Sequence of chain 1.C:
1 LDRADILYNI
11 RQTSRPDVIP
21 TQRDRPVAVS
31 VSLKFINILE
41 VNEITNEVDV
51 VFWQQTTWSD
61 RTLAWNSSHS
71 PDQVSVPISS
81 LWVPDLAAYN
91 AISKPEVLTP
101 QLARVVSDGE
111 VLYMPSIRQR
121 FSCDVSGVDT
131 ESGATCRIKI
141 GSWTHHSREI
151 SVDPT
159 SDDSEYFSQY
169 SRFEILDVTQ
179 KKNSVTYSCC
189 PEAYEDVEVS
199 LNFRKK

Binding-site contacts:
Ligand atom C4 contacts residue TRP143 of chain 1.B at 3.8 Å (hydrophobic).
Ligand atom C3 contacts residue TRP53 of chain 1.C at 3.6 Å (hydrophobic).
Ligand atom C10 contacts residue LEU112 of chain 1.C at 4.2 Å (hydrophobic).
Ligand atom C9 contacts residue LEU112 of chain 1.C at 3.8 Å (hydrophobic).
Ligand atom N13 contacts residue THR144 of chain 1.B at 3.7 Å.
Ligand atom C2 contacts residue CYS187 of chain 1.B at 4.0 Å (hydrophobic).
Ligand atom C10 contacts residue TRP143 of chain 1.B at 3.5 Å (hydrophobic).
Ligand atom N12 contacts residue TRP143 of chain 1.B at 4.0 Å.
Ligand atom C5 contacts residue MET114 of chain 1.C at 3.8 Å (hydrophobic).
Ligand atom C7 contacts residue LEU112 of chain 1.C at 4.2 Å (hydrophobic).
Ligand atom C3 contacts residue TYR89 of chain 1.B at 4.1 Å (hydrophobic).
Ligand atom C10 contacts residue THR144 of chain 1.B at 4.1 Å.
Ligand atom C1 contacts residue TYR89 of chain 1.B at 3.0 Å (hydrophobic).
Ligand atom C8 contacts residue ARG104 of chain 1.C at 3.3 Å.
Ligand atom C1 contacts residue TRP143 of chain 1.B at 3.1 Å (hydrophobic).
Ligand atom C8 contacts residue LEU112 of chain 1.C at 3.8 Å (hydrophobic).
Ligand atom C2 contacts residue TYR192 of chain 1.B at 3.9 Å (hydrophobic).
Ligand atom N11 contacts residue TRP143 of chain 1.B at 2.8 Å (h-bond).
Ligand atom C3 contacts residue TYR185 of chain 1.B at 4.1 Å (hydrophobic).
Ligand atom C8 contacts residue THR144 of chain 1.B at 4.0 Å.
Ligand atom N12 contacts residue THR144 of chain 1.B at 4.0 Å.
Ligand atom C3 contacts residue TRP143 of chain 1.B at 4.2 Å (hydrophobic).
Ligand atom C5 contacts residue TRP143 of chain 1.B at 3.7 Å (hydrophobic).
Ligand atom C6 contacts residue MET114 of chain 1.C at 3.8 Å (hydrophobic).
Ligand atom C7 contacts residue TYR192 of chain 1.B at 3.1 Å (hydrophobic).
Ligand atom C1 contacts residue SER142 of chain 1.B at 3.6 Å.
Ligand atom C2 contacts residue TRP143 of chain 1.B at 3.6 Å (hydrophobic).
Ligand atom C1 contacts residue TYR192 of chain 1.B at 4.2 Å (hydrophobic).
Ligand atom N12 contacts residue LEU112 of chain 1.C at 3.8 Å.
Ligand atom C2 contacts residue TYR185 of chain 1.B at 4.3 Å (hydrophobic).
Ligand atom C7 contacts residue TRP143 of chain 1.B at 4.2 Å (hydrophobic).
Ligand atom O14 contacts residue TRP143 of chain 1.B at 3.0 Å (h-bond).
Ligand atom N13 contacts residue TRP143 of chain 1.B at 4.2 Å.
Ligand atom C9 contacts residue THR144 of chain 1.B at 3.6 Å.
Ligand atom C6 contacts residue TRP143 of chain 1.B at 3.4 Å (hydrophobic).
Ligand atom C7 contacts residue THR144 of chain 1.B at 4.2 Å.
Ligand atom C9 contacts residue ARG104 of chain 1.C at 3.9 Å.
Ligand atom N13 contacts residue MET114 of chain 1.C at 3.9 Å.
Ligand atom C9 contacts residue LEU102 of chain 1.C at 4.3 Å (hydrophobic).
Ligand atom C7 contacts residue CYS188 of chain 1.B at 3.6 Å (hydrophobic).

A small-molecule ligand and the protein it binds are described below.
Small molecule (SMILES): C[C@H](CCOc1nccn1C)N(C)C

Sequence of chain 1.B:
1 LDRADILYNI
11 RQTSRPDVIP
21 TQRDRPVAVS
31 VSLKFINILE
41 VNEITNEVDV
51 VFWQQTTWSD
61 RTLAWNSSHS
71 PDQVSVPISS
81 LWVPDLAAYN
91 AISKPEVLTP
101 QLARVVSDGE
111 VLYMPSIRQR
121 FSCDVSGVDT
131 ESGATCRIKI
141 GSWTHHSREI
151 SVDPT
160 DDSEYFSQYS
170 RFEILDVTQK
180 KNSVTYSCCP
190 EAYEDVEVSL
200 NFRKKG